Binding-site contacts:
Ligand atom C15 contacts residue ASP103 of chain 1.E at 2.9 Å.
Ligand atom C12 contacts residue PHE289 of chain 1.E at 4.2 Å (hydrophobic).
Ligand atom C01 contacts residue VAL317 of chain 1.E at 3.0 Å (hydrophobic).
Ligand atom CL1 contacts residue PHE289 of chain 1.E at 3.3 Å.
Ligand atom C22 contacts residue PHE313 of chain 1.E at 3.1 Å (hydrophobic).
Ligand atom C21 contacts residue LEU190 of chain 1.E at 3.6 Å (hydrophobic).
Ligand atom C03 contacts residue PHE288 of chain 1.E at 4.2 Å (hydrophobic).
Ligand atom C18 contacts residue LEU190 of chain 1.E at 4.0 Å (hydrophobic).
Ligand atom C07 contacts residue LEU190 of chain 1.E at 3.9 Å (hydrophobic).
Ligand atom N02 contacts residue ASP103 of chain 1.E at 2.8 Å (salt-bridge).
Ligand atom C04 contacts residue PHE288 of chain 1.E at 3.1 Å (hydrophobic).
Ligand atom C12 contacts residue ILE104 of chain 1.E at 4.0 Å (hydrophobic).
Ligand atom C05 contacts residue PHE288 of chain 1.E at 3.3 Å (hydrophobic).
Ligand atom C14 contacts residue PHE288 of chain 1.E at 3.2 Å (hydrophobic).
Ligand atom C22 contacts residue LEU190 of chain 1.E at 4.0 Å (hydrophobic).
Ligand atom O11 contacts residue ILE104 of chain 1.E at 3.6 Å.
Ligand atom C19 contacts residue LEU190 of chain 1.E at 4.0 Å (hydrophobic).
Ligand atom C01 contacts residue PHE288 of chain 1.E at 3.3 Å (hydrophobic).
Ligand atom C03 contacts residue SER107 of chain 1.E at 3.7 Å.
Ligand atom C10 contacts residue ILE104 of chain 1.E at 3.6 Å (hydrophobic).
Ligand atom C19 contacts residue VAL100 of chain 1.E at 3.7 Å (hydrophobic).
Ligand atom C22 contacts residue PHE288 of chain 1.E at 4.0 Å (hydrophobic).
Ligand atom C06 contacts residue PHE288 of chain 1.E at 3.4 Å (hydrophobic).
Ligand atom C08 contacts residue ILE104 of chain 1.E at 4.1 Å (hydrophobic).
Ligand atom C08 contacts residue ASN292 of chain 1.E at 4.0 Å.
Ligand atom O11 contacts residue SER198 of chain 1.E at 3.0 Å (h-bond).
Ligand atom N02 contacts residue VAL317 of chain 1.E at 4.1 Å.
Ligand atom O09 contacts residue LEU190 of chain 1.E at 3.5 Å.
Ligand atom C01 contacts residue ASP103 of chain 1.E at 3.8 Å.
Ligand atom CL1 contacts residue SER202 of chain 1.E at 4.0 Å.
Ligand atom N02 contacts residue PHE288 of chain 1.E at 4.0 Å.
Ligand atom CL1 contacts residue ILE104 of chain 1.E at 4.1 Å.
Ligand atom C20 contacts residue LEU190 of chain 1.E at 3.6 Å (hydrophobic).
Ligand atom N02 contacts residue TRP321 of chain 1.E at 4.1 Å.
Ligand atom C03 contacts residue ASP103 of chain 1.E at 3.5 Å.
Ligand atom C10 contacts residue SER198 of chain 1.E at 4.2 Å.
Ligand atom O09 contacts residue SER198 of chain 1.E at 3.4 Å (h-bond).
Ligand atom C21 contacts residue PHE313 of chain 1.E at 3.1 Å (hydrophobic).
Ligand atom C01 contacts residue TRP321 of chain 1.E at 3.8 Å (hydrophobic).
Ligand atom O09 contacts residue ASN292 of chain 1.E at 3.8 Å.

Sequence of chain 1.E:
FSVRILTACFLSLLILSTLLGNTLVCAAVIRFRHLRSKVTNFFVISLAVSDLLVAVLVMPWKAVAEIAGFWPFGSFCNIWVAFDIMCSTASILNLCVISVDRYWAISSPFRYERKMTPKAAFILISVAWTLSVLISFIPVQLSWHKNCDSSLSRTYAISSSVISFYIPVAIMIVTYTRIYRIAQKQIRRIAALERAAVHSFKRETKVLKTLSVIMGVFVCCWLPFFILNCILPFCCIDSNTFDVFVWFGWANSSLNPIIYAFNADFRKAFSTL

The small molecule below binds the protein below.
Small molecule (SMILES): Cc1cccc([C@@H]2CN(C)CCc3c2cc(O)c(O)c3Cl)c1